Binding-site contacts:
Ligand atom C3 contacts residue PHE120 of chain 2.A at 4.3 Å (hydrophobic).
Ligand atom C8 contacts residue GLU119 of chain 2.A at 4.0 Å.
Ligand atom O7 contacts residue GLU119 of chain 2.A at 3.0 Å.
Ligand atom C8 contacts residue ASN81 of chain 2.A at 3.2 Å.
Ligand atom O5 contacts residue PHE120 of chain 2.A at 4.5 Å.
Ligand atom C6 contacts residue GLN80 of chain 2.A at 4.4 Å.
Ligand atom O7 contacts residue PHE120 of chain 2.A at 3.9 Å.
Ligand atom C1 contacts residue ASN81 of chain 2.A at 1.4 Å.
Ligand atom C7 contacts residue ASN81 of chain 2.A at 2.7 Å.
Ligand atom N2 contacts residue PHE120 of chain 2.A at 4.2 Å.
Ligand atom C1 contacts residue PHE120 of chain 2.A at 4.3 Å (hydrophobic).
Ligand atom C2 contacts residue PHE120 of chain 2.A at 3.5 Å (hydrophobic).
Ligand atom O5 contacts residue ASN81 of chain 2.A at 2.3 Å (h-bond).
Ligand atom C7 contacts residue GLU119 of chain 2.A at 4.0 Å.
Ligand atom C2 contacts residue ASN81 of chain 2.A at 2.5 Å.
Ligand atom O6 contacts residue GLN80 of chain 2.A at 4.4 Å.
Ligand atom C5 contacts residue ASN81 of chain 2.A at 3.6 Å.
Ligand atom C6 contacts residue ASN81 of chain 2.A at 4.5 Å.
Ligand atom O3 contacts residue PHE120 of chain 2.A at 4.2 Å.
Ligand atom C3 contacts residue ASN81 of chain 2.A at 3.8 Å.
Ligand atom O7 contacts residue ASN81 of chain 2.A at 3.0 Å (h-bond).
Ligand atom N2 contacts residue ASN81 of chain 2.A at 3.0 Å (h-bond).
Ligand atom C4 contacts residue ASN81 of chain 2.A at 4.2 Å.

Sequence of chain 2.A:
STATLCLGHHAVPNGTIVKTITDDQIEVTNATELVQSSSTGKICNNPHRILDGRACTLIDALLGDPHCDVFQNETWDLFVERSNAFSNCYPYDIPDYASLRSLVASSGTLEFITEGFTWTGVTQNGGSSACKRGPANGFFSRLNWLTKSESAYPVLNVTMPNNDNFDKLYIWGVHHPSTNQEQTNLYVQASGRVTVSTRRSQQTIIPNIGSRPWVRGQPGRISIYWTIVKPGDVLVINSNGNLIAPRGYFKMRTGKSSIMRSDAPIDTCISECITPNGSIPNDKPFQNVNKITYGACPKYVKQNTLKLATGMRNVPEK

This protein binds this small molecule.
Small molecule (SMILES): CC(=O)N[C@H]1[C@H](O[C@H]2[C@H](O)[C@@H](NC(C)=O)CO[C@@H]2CO)O[C@H](CO)[C@@H](O)[C@@H]1O